Sequence of chain 2.E:
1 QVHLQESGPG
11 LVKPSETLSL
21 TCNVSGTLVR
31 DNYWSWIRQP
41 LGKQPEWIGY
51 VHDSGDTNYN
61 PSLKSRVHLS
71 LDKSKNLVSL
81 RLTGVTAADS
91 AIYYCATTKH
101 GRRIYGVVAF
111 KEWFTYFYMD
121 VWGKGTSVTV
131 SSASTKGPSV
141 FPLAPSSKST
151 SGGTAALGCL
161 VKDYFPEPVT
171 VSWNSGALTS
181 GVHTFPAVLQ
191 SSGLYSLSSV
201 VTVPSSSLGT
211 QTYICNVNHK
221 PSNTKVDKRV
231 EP

Sequence of chain 2.D:
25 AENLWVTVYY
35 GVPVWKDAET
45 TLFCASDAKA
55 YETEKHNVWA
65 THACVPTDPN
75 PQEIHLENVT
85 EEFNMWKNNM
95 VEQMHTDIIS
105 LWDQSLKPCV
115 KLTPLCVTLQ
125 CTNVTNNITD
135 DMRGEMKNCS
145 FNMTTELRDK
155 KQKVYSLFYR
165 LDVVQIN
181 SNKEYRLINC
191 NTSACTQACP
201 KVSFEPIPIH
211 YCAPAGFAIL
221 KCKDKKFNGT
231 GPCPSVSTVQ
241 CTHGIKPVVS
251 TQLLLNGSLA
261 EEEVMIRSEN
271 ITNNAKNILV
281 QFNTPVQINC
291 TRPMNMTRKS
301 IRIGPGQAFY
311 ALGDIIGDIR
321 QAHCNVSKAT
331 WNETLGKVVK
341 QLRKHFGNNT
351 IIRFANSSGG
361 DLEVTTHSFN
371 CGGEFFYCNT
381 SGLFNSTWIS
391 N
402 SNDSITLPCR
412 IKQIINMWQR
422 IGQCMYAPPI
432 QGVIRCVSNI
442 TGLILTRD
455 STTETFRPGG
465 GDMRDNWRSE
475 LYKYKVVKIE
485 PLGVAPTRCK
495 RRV

Sequence of chain 2.F:
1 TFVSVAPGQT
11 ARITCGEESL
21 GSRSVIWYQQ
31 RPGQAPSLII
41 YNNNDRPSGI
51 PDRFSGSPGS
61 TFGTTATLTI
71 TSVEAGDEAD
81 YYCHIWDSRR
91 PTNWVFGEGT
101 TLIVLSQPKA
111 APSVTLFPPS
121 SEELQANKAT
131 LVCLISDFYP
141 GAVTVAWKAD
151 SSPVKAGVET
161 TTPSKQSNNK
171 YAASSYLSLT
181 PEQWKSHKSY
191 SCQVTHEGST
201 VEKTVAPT

Binding-site contacts:
Ligand atom C6 contacts residue THR115 of chain 2.E at 3.3 Å.
Ligand atom O7 contacts residue ASN131 of chain 2.D at 2.8 Å (h-bond).
Ligand atom C8 contacts residue TRP86 of chain 2.F at 4.1 Å (hydrophobic).
Ligand atom C4 contacts residue ASN131 of chain 2.D at 4.0 Å.
Ligand atom O3 contacts residue THR92 of chain 2.F at 4.3 Å.
Ligand atom C2 contacts residue THR92 of chain 2.F at 3.7 Å.
Ligand atom C7 contacts residue ASN131 of chain 2.D at 2.9 Å.
Ligand atom C5 contacts residue ASN131 of chain 2.D at 3.6 Å.
Ligand atom C1 contacts residue ASN131 of chain 2.D at 1.5 Å.
Ligand atom C8 contacts residue ASN131 of chain 2.D at 4.2 Å.
Ligand atom O5 contacts residue THR92 of chain 2.F at 4.5 Å.
Ligand atom O3 contacts residue THR115 of chain 2.E at 4.4 Å.
Ligand atom C5 contacts residue THR92 of chain 2.F at 4.2 Å.
Ligand atom C3 contacts residue THR92 of chain 2.F at 3.4 Å.
Ligand atom C1 contacts residue THR92 of chain 2.F at 3.7 Å.
Ligand atom C1 contacts residue PRO91 of chain 2.F at 4.2 Å (hydrophobic).
Ligand atom C3 contacts residue ASP56 of chain 2.E at 4.4 Å.
Ligand atom C2 contacts residue ASN131 of chain 2.D at 2.1 Å.
Ligand atom O6 contacts residue ILE132 of chain 2.D at 4.4 Å.
Ligand atom C8 contacts residue ASP87 of chain 2.F at 3.5 Å.
Ligand atom N2 contacts residue THR92 of chain 2.F at 3.6 Å (h-bond).
Ligand atom O6 contacts residue THR115 of chain 2.E at 2.3 Å (h-bond).
Ligand atom C3 contacts residue ASN131 of chain 2.D at 3.6 Å.
Ligand atom O3 contacts residue ARG102 of chain 2.E at 4.2 Å.
Ligand atom C8 contacts residue PHE114 of chain 2.E at 3.5 Å (hydrophobic).
Ligand atom C7 contacts residue ASP87 of chain 2.F at 4.4 Å.
Ligand atom C4 contacts residue THR92 of chain 2.F at 4.3 Å.
Ligand atom O6 contacts residue ASN131 of chain 2.D at 3.7 Å.
Ligand atom C7 contacts residue PHE114 of chain 2.E at 3.9 Å (hydrophobic).
Ligand atom O5 contacts residue ASN131 of chain 2.D at 2.2 Å (h-bond).
Ligand atom C6 contacts residue THR115 of chain 2.E at 3.5 Å.
Ligand atom O6 contacts residue THR115 of chain 2.E at 3.4 Å.
Ligand atom O4 contacts residue ARG102 of chain 2.E at 3.2 Å (salt-bridge).
Ligand atom O7 contacts residue ASN58 of chain 2.E at 3.4 Å (h-bond).
Ligand atom O4 contacts residue ASP56 of chain 2.E at 4.2 Å.
Ligand atom O6 contacts residue ARG102 of chain 2.E at 4.2 Å.
Ligand atom N2 contacts residue ASN131 of chain 2.D at 2.6 Å (h-bond).
Ligand atom O7 contacts residue PHE114 of chain 2.E at 3.8 Å.
Ligand atom C6 contacts residue ASN131 of chain 2.D at 4.0 Å.
Ligand atom C4 contacts residue ARG102 of chain 2.E at 3.6 Å.

A small-molecule ligand and the protein it binds are described below.
Small molecule (SMILES): CC(=O)N[C@H]1[C@H](O[C@H]2[C@H](O)[C@@H](NC(C)=O)CO[C@@H]2CO)O[C@H](CO)[C@@H](O[C@@H]2O[C@H](CO)[C@@H](O)[C@H](O[C@H]3O[C@H](CO)[C@@H](O)[C@H](O)[C@@H]3O)[C@@H]2O)[C@@H]1O